A protein and the small-molecule ligand that binds it are described below.
Small molecule (SMILES): CC1=C(/C=C/C(C)=C\C=C\C(C)=C\C(=O)O)C(C)(C)CCC1

Binding-site contacts:
Ligand atom C20 contacts residue PHE87 of chain 1.C at 3.8 Å (hydrophobic).
Ligand atom O1 contacts residue ARG90 of chain 1.C at 2.7 Å (salt-bridge).
Ligand atom C8 contacts residue ILE42 of chain 1.C at 3.9 Å (hydrophobic).
Ligand atom C15 contacts residue PHE87 of chain 1.C at 3.5 Å (hydrophobic).
Ligand atom O1 contacts residue PHE87 of chain 1.C at 3.3 Å.
Ligand atom C10 contacts residue LEU83 of chain 1.C at 4.0 Å (hydrophobic).
Ligand atom C17 contacts residue HIS209 of chain 1.C at 3.5 Å.
Ligand atom C2 contacts residue VAL116 of chain 1.C at 3.8 Å (hydrophobic).
Ligand atom C17 contacts residue CYS206 of chain 1.C at 3.9 Å (hydrophobic).
Ligand atom C18 contacts residue PHE87 of chain 1.C at 3.6 Å (hydrophobic).
Ligand atom C12 contacts residue ALA46 of chain 1.C at 3.5 Å (hydrophobic).
Ligand atom C19 contacts residue TRP79 of chain 1.C at 3.7 Å (hydrophobic).
Ligand atom O2 contacts residue LEU100 of chain 1.C at 3.6 Å.
Ligand atom O2 contacts residue ALA45 of chain 1.C at 3.6 Å.
Ligand atom C20 contacts residue ALA45 of chain 1.C at 4.0 Å (hydrophobic).
Ligand atom C10 contacts residue ALA46 of chain 1.C at 3.7 Å (hydrophobic).
Ligand atom O1 contacts residue GLN49 of chain 1.C at 3.4 Å.
Ligand atom C13 contacts residue PHE87 of chain 1.C at 3.5 Å (hydrophobic).
Ligand atom C6 contacts residue CYS206 of chain 1.C at 3.9 Å (hydrophobic).
Ligand atom C3 contacts residue VAL116 of chain 1.C at 3.8 Å (hydrophobic).
Ligand atom O1 contacts residue ALA101 of chain 1.C at 3.7 Å.
Ligand atom O2 contacts residue ARG90 of chain 1.C at 3.4 Å (salt-bridge).
Ligand atom C20 contacts residue ILE42 of chain 1.C at 3.9 Å (hydrophobic).
Ligand atom C16 contacts residue ILE42 of chain 1.C at 3.8 Å (hydrophobic).
Ligand atom C15 contacts residue ARG90 of chain 1.C at 3.3 Å.
Ligand atom C3 contacts residue ILE42 of chain 1.C at 3.7 Å (hydrophobic).
Ligand atom C12 contacts residue PHE87 of chain 1.C at 3.8 Å (hydrophobic).
Ligand atom C20 contacts residue LEU100 of chain 1.C at 3.3 Å (hydrophobic).
Ligand atom C12 contacts residue LEU83 of chain 1.C at 3.7 Å (hydrophobic).
Ligand atom C5 contacts residue CYS206 of chain 1.C at 3.8 Å (hydrophobic).
Ligand atom C15 contacts residue GLN49 of chain 1.C at 3.6 Å.
Ligand atom C11 contacts residue ALA46 of chain 1.C at 3.7 Å (hydrophobic).
Ligand atom C14 contacts residue PHE87 of chain 1.C at 3.8 Å (hydrophobic).
Ligand atom C19 contacts residue LEU210 of chain 1.C at 3.7 Å (hydrophobic).
Ligand atom O2 contacts residue ALA101 of chain 1.C at 2.7 Å (h-bond).
Ligand atom C15 contacts residue ALA101 of chain 1.C at 3.8 Å (hydrophobic).
Ligand atom C7 contacts residue CYS206 of chain 1.C at 3.8 Å (hydrophobic).
Ligand atom C11 contacts residue PHE87 of chain 1.C at 3.9 Å (hydrophobic).
Ligand atom C18 contacts residue CYS206 of chain 1.C at 3.7 Å (hydrophobic).
Ligand atom C17 contacts residue LEU210 of chain 1.C at 4.0 Å (hydrophobic).

Sequence of chain 1.C:
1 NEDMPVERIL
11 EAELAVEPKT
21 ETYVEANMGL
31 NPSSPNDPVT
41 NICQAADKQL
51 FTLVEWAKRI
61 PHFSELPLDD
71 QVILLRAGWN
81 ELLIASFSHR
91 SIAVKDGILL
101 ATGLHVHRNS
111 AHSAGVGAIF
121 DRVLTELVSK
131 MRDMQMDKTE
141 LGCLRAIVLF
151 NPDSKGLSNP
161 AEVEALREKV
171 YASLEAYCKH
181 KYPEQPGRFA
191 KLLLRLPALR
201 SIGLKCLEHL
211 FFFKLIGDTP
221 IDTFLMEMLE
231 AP